Sequence of chain 1.A:
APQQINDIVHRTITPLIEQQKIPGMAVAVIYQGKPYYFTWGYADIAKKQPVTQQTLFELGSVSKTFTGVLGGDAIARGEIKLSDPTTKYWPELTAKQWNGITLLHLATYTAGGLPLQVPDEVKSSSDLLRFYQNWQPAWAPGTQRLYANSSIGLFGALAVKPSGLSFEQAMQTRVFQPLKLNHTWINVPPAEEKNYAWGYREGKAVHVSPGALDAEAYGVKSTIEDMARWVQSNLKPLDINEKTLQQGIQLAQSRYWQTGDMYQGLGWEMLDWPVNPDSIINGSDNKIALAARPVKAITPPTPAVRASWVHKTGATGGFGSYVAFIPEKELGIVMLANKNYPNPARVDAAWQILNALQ

A small-molecule ligand and the protein it binds are described below.
Small molecule (SMILES): C[n+]1ccn(C[C@@](C)([C@@H](N/C=C/C(=O)O)C(=O)O)S(=O)O)n1

Binding-site contacts:
Ligand atom C10 contacts residue TYR218 of chain 1.A at 4.1 Å (hydrophobic).
Ligand atom C02 contacts residue GLY60 of chain 1.A at 4.1 Å.
Ligand atom C02 contacts residue TYR218 of chain 1.A at 4.3 Å (hydrophobic).
Ligand atom C02 contacts residue SER61 of chain 1.A at 1.4 Å.
Ligand atom C18 contacts residue GLN117 of chain 1.A at 4.1 Å.
Ligand atom C09 contacts residue TYR218 of chain 1.A at 4.1 Å (hydrophobic).
Ligand atom C23 contacts residue GLN117 of chain 1.A at 3.9 Å.
Ligand atom N21 contacts residue TYR218 of chain 1.A at 3.3 Å (h-bond).
Ligand atom C02 contacts residue ALA315 of chain 1.A at 3.9 Å (hydrophobic).
Ligand atom C24 contacts residue GLN117 of chain 1.A at 3.0 Å.
Ligand atom O27 contacts residue THR316 of chain 1.A at 4.3 Å.
Ligand atom S25 contacts residue THR316 of chain 1.A at 3.9 Å.
Ligand atom O15 contacts residue GLN117 of chain 1.A at 3.1 Å (h-bond).
Ligand atom C22 contacts residue PRO210 of chain 1.A at 3.8 Å (hydrophobic).
Ligand atom C24 contacts residue TYR218 of chain 1.A at 4.1 Å (hydrophobic).
Ligand atom C09 contacts residue ASN149 of chain 1.A at 4.0 Å.
Ligand atom N19 contacts residue GLN117 of chain 1.A at 4.0 Å.
Ligand atom O01 contacts residue SER61 of chain 1.A at 2.3 Å (h-bond).
Ligand atom N11 contacts residue ALA315 of chain 1.A at 3.9 Å.
Ligand atom C09 contacts residue SER61 of chain 1.A at 2.5 Å.
Ligand atom N20 contacts residue TYR218 of chain 1.A at 4.0 Å.
Ligand atom C10 contacts residue SER61 of chain 1.A at 3.6 Å.
Ligand atom C23 contacts residue TYR218 of chain 1.A at 3.4 Å (hydrophobic).
Ligand atom O01 contacts residue ALA315 of chain 1.A at 2.9 Å (h-bond).
Ligand atom C22 contacts residue SER209 of chain 1.A at 3.0 Å.
Ligand atom S25 contacts residue GLY317 of chain 1.A at 3.5 Å (h-bond).
Ligand atom C17 contacts residue ALA315 of chain 1.A at 4.3 Å (hydrophobic).
Ligand atom C12 contacts residue ALA315 of chain 1.A at 3.8 Å (hydrophobic).
Ligand atom C02 contacts residue TYR147 of chain 1.A at 4.0 Å (hydrophobic).
Ligand atom C09 contacts residue ALA315 of chain 1.A at 4.0 Å (hydrophobic).
Ligand atom C10 contacts residue ALA315 of chain 1.A at 3.1 Å (hydrophobic).
Ligand atom C22 contacts residue TYR218 of chain 1.A at 3.4 Å (hydrophobic).
Ligand atom C09 contacts residue LYS64 of chain 1.A at 4.2 Å.
Ligand atom C13 contacts residue GLN117 of chain 1.A at 4.2 Å.
Ligand atom O01 contacts residue GLY314 of chain 1.A at 3.6 Å.
Ligand atom O01 contacts residue GLY60 of chain 1.A at 3.9 Å.
Ligand atom O26 contacts residue GLY317 of chain 1.A at 3.9 Å.
Ligand atom C17 contacts residue TYR218 of chain 1.A at 3.6 Å (hydrophobic).
Ligand atom O27 contacts residue GLY317 of chain 1.A at 3.9 Å.
Ligand atom C02 contacts residue LYS64 of chain 1.A at 3.9 Å.